Sequence of chain 1.A:
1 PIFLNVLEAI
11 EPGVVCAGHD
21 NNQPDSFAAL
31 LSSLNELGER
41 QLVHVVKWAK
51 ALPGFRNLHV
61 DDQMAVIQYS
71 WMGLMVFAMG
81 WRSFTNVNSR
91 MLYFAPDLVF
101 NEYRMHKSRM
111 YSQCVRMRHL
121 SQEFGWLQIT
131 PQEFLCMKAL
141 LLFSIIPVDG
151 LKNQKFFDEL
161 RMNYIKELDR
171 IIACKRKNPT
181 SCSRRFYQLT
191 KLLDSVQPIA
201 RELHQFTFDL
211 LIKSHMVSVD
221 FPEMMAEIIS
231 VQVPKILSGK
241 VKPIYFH

Binding-site contacts:
Ligand atom C18 contacts residue TRP71 of chain 1.A at 3.5 Å (hydrophobic).
Ligand atom N19 contacts residue TRP71 of chain 1.A at 3.2 Å.
Ligand atom N8 contacts residue MET79 of chain 1.A at 3.3 Å.
Ligand atom C19 contacts residue THR207 of chain 1.A at 3.4 Å.
Ligand atom C17 contacts residue MET75 of chain 1.A at 3.5 Å (hydrophobic).
Ligand atom C1 contacts residue LEU34 of chain 1.A at 3.2 Å (hydrophobic).
Ligand atom O11 contacts residue ASN35 of chain 1.A at 2.6 Å (h-bond).
Ligand atom C17 contacts residue MET72 of chain 1.A at 3.5 Å (hydrophobic).
Ligand atom C8 contacts residue GLN41 of chain 1.A at 3.8 Å.
Ligand atom O11 contacts residue LEU34 of chain 1.A at 3.2 Å.
Ligand atom O19 contacts residue MET72 of chain 1.A at 3.3 Å (h-bond).
Ligand atom O19 contacts residue HIS204 of chain 1.A at 3.8 Å.
Ligand atom F2 contacts residue MET75 of chain 1.A at 3.3 Å.
Ligand atom C18 contacts residue MET72 of chain 1.A at 3.6 Å (hydrophobic).
Ligand atom O14 contacts residue MET225 of chain 1.A at 3.3 Å.
Ligand atom N8 contacts residue ARG82 of chain 1.A at 3.0 Å (salt-bridge).
Ligand atom C20 contacts residue ILE229 of chain 1.A at 3.7 Å (hydrophobic).
Ligand atom C13 contacts residue THR207 of chain 1.A at 3.5 Å.
Ligand atom F2 contacts residue VAL76 of chain 1.A at 3.2 Å.
Ligand atom N8 contacts residue MET75 of chain 1.A at 3.6 Å.
Ligand atom C16 contacts residue MET225 of chain 1.A at 3.6 Å (hydrophobic).
Ligand atom C21 contacts residue TRP71 of chain 1.A at 3.4 Å (hydrophobic).
Ligand atom C13 contacts residue ASN35 of chain 1.A at 3.8 Å.
Ligand atom C11 contacts residue ASN35 of chain 1.A at 3.5 Å.
Ligand atom C1 contacts residue GLY38 of chain 1.A at 3.7 Å.
Ligand atom C8 contacts residue PHE94 of chain 1.A at 3.7 Å (hydrophobic).
Ligand atom F3 contacts residue PHE94 of chain 1.A at 3.4 Å.
Ligand atom O20 contacts residue ILE228 of chain 1.A at 3.4 Å.
Ligand atom F3 contacts residue MET79 of chain 1.A at 3.6 Å.
Ligand atom C3 contacts residue PHE94 of chain 1.A at 3.7 Å (hydrophobic).
Ligand atom O19 contacts residue GLN68 of chain 1.A at 3.5 Å (h-bond).
Ligand atom C6 contacts residue LEU34 of chain 1.A at 3.8 Å (hydrophobic).
Ligand atom C12 contacts residue ASN35 of chain 1.A at 3.7 Å.
Ligand atom C16 contacts residue MET72 of chain 1.A at 3.7 Å (hydrophobic).
Ligand atom O20 contacts residue VAL233 of chain 1.A at 3.0 Å.
Ligand atom F1 contacts residue LEU203 of chain 1.A at 3.4 Å.
Ligand atom N8 contacts residue GLN41 of chain 1.A at 3.5 Å (h-bond).
Ligand atom F1 contacts residue MET117 of chain 1.A at 3.7 Å.
Ligand atom N9 contacts residue LEU34 of chain 1.A at 3.4 Å (h-bond).
Ligand atom O19 contacts residue TRP71 of chain 1.A at 3.1 Å.

The protein below binds the small molecule below.
Small molecule (SMILES): C[C@](O)(COc1ccc([N+](=O)[O-])cc1)C(O)Nc1ccc(C#N)c(C(F)(F)F)c1